Sequence of chain 1.A:
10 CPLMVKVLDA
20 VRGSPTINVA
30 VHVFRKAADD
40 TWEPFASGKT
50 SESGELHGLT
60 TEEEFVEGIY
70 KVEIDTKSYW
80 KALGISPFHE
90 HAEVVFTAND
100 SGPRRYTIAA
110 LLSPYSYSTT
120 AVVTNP

The protein below binds the small molecule below.
Small molecule (SMILES): N[C@@H](Cc1cc(I)c(Oc2cc(I)c(O)c(I)c2)c(I)c1)C(=O)O

Binding-site contacts:
Ligand atom O4' contacts residue LEU110 of chain 2.A at 3.5 Å.
Ligand atom O4' contacts residue SER117 of chain 1.A at 3.1 Å (h-bond).
Ligand atom C2' contacts residue T441 of chain 2.C at 0.8 Å.
Ligand atom C3 contacts residue T441 of chain 2.C at 1.1 Å.
Ligand atom I5 contacts residue LYS15 of chain 1.A at 2.9 Å.
Ligand atom C7 contacts residue T441 of chain 2.C at 2.1 Å.
Ligand atom O4' contacts residue SER117 of chain 2.A at 3.2 Å (h-bond).
Ligand atom C1' contacts residue T441 of chain 2.C at 0.9 Å.
Ligand atom I3' contacts residue THR119 of chain 2.A at 2.7 Å.
Ligand atom C5 contacts residue T441 of chain 2.C at 0.6 Å.
Ligand atom I5' contacts residue SER117 of chain 1.A at 3.0 Å.
Ligand atom C3 contacts residue LEU17 of chain 2.A at 3.0 Å (hydrophobic).
Ligand atom C6 contacts residue LYS15 of chain 2.A at 3.5 Å.
Ligand atom I3' contacts residue THR118 of chain 2.A at 3.6 Å.
Ligand atom I5 contacts residue LEU17 of chain 1.A at 3.4 Å.
Ligand atom O4' contacts residue LEU110 of chain 1.A at 3.5 Å.
Ligand atom I3' contacts residue SER117 of chain 2.A at 2.8 Å.
Ligand atom N contacts residue LYS15 of chain 2.A at 3.0 Å.
Ligand atom C1 contacts residue T441 of chain 2.C at 0.9 Å.
Ligand atom I5 contacts residue T441 of chain 2.C at 0.9 Å.
Ligand atom C4 contacts residue T441 of chain 2.C at 0.7 Å.
Ligand atom C2 contacts residue LEU17 of chain 2.A at 2.7 Å (hydrophobic).
Ligand atom I5' contacts residue T441 of chain 2.C at 0.5 Å.
Ligand atom I3' contacts residue T441 of chain 2.C at 0.5 Å.
Ligand atom C6' contacts residue T441 of chain 2.C at 0.8 Å.
Ligand atom CA contacts residue T441 of chain 2.C at 3.0 Å.
Ligand atom C3' contacts residue T441 of chain 2.C at 0.5 Å.
Ligand atom O4 contacts residue T441 of chain 2.C at 0.9 Å.
Ligand atom I3 contacts residue T441 of chain 2.C at 1.7 Å.
Ligand atom I5' contacts residue THR119 of chain 1.A at 3.0 Å.
Ligand atom C5' contacts residue T441 of chain 2.C at 0.5 Å.
Ligand atom I3 contacts residue LEU17 of chain 2.A at 3.1 Å.
Ligand atom O4' contacts residue T441 of chain 2.C at 0.1 Å (h-bond).
Ligand atom OXT contacts residue LYS15 of chain 2.A at 3.3 Å (salt-bridge).
Ligand atom N contacts residue T441 of chain 2.C at 2.9 Å.
Ligand atom C2 contacts residue T441 of chain 2.C at 1.6 Å.
Ligand atom I5' contacts residue ALA108 of chain 1.A at 3.5 Å.
Ligand atom C6 contacts residue T441 of chain 2.C at 1.4 Å.
Ligand atom C4' contacts residue T441 of chain 2.C at 0.3 Å.
Ligand atom C3' contacts residue THR119 of chain 2.A at 3.5 Å.

Sequence of chain 2.A:
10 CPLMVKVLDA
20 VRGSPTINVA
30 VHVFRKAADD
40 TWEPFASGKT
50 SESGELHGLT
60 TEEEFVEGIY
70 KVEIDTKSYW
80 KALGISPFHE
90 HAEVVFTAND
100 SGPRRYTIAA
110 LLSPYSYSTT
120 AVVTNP